Sequence of chain 1.D:
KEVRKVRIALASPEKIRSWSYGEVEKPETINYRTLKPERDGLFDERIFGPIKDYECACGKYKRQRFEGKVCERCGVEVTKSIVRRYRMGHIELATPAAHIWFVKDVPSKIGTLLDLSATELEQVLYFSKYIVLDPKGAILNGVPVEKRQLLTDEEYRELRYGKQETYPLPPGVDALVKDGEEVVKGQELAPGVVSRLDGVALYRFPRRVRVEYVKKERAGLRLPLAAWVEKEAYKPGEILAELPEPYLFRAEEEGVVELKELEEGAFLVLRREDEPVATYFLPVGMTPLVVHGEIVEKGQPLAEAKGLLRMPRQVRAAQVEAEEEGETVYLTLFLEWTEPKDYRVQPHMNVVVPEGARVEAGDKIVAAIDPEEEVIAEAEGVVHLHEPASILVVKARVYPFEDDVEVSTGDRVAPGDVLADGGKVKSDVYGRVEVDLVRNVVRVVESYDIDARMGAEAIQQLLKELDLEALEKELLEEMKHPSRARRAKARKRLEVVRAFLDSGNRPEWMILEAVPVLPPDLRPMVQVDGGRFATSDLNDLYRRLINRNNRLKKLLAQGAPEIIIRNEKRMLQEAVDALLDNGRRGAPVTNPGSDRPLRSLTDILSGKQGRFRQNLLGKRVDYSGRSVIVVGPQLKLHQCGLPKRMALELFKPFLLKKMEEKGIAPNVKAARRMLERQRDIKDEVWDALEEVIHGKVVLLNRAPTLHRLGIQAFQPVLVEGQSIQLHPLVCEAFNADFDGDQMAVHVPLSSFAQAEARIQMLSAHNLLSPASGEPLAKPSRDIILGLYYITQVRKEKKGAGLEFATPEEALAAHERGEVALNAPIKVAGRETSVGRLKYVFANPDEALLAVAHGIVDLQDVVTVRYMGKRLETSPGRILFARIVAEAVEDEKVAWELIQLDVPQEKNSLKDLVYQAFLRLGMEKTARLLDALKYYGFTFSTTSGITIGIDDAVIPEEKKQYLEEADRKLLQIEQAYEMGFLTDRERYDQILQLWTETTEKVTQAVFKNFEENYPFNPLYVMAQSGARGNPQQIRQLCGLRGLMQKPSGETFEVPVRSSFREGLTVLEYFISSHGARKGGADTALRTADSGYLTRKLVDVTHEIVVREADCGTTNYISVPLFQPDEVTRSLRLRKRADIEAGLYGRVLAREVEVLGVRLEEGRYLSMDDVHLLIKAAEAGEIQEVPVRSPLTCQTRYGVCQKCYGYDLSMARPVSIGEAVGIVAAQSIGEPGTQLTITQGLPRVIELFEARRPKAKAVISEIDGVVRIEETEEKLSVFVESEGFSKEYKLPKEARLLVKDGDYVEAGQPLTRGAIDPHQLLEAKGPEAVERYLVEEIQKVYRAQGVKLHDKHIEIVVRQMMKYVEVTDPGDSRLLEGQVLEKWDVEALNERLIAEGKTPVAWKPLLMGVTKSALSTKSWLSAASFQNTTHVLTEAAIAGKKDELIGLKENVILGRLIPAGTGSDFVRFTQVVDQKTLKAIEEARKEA

This small molecule binds to this protein.
Small molecule (SMILES): Nc1nc(=O)c2ncn([C@@H]3O[C@H](CO)[C@@H](O[P](=O)(O)OC[C@H]4O[C@@H](n5cnc6c(=O)nc(N)[nH]c65)[C@H](O)[C@@H]4O[P](=O)(O)OC[C@H]4O[C@@H](n5cnc6c(N)ncnc65)[C@H](O)[C@@H]4O)[C@H]3O)c2[nH]1

Sequence of chain 1.C:
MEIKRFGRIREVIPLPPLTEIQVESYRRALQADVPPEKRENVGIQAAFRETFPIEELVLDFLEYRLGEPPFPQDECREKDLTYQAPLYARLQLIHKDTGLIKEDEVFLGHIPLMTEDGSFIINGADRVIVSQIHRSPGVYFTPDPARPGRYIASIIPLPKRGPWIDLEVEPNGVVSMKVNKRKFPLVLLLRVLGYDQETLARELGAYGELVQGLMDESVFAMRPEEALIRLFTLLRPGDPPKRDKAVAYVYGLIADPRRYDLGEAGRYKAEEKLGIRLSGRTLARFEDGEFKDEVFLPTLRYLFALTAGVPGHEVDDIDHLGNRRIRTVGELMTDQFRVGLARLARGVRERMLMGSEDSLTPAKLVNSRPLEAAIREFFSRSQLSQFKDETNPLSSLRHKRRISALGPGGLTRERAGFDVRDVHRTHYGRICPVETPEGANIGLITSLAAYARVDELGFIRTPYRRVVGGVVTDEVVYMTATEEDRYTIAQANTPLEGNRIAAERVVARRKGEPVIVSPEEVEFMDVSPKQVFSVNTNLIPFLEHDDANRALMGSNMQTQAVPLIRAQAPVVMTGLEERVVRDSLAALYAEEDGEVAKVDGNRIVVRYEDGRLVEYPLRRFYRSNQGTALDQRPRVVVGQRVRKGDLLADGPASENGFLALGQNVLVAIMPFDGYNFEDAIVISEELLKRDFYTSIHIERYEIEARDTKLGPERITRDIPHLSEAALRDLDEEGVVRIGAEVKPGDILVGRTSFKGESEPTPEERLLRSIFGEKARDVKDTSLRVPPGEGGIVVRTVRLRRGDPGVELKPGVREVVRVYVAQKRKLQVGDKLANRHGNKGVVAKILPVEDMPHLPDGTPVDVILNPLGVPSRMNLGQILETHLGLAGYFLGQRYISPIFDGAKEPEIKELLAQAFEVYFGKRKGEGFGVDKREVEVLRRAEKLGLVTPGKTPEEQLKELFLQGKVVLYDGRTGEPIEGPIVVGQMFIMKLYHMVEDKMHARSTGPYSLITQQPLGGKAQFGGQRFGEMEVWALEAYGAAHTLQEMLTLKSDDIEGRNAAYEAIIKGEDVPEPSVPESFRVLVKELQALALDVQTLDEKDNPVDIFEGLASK

Binding-site contacts:
Ligand atom O2' contacts residue LYS1004 of chain 1.C at 4.0 Å.
Ligand atom O4' contacts residue ASP743 of chain 1.D at 4.3 Å.
Ligand atom O2' contacts residue GLY742 of chain 1.D at 4.0 Å.
Ligand atom OP1 contacts residue LYS838 of chain 1.C at 2.6 Å (salt-bridge).
Ligand atom O4' contacts residue HIS999 of chain 1.C at 3.5 Å.
Ligand atom C2' contacts residue ARG704 of chain 1.D at 3.4 Å.
Ligand atom P contacts residue LYS846 of chain 1.C at 3.5 Å.
Ligand atom O3' contacts residue ASP743 of chain 1.D at 3.0 Å (salt-bridge).
Ligand atom OP1 contacts residue LYS846 of chain 1.C at 2.5 Å (salt-bridge).
Ligand atom O5' contacts residue ASP741 of chain 1.D at 3.7 Å.
Ligand atom N3 contacts residue ALA705 of chain 1.D at 3.9 Å.
Ligand atom O5' contacts residue LYS838 of chain 1.C at 4.1 Å.
Ligand atom C2' contacts residue MG1 of chain 1.V at 3.9 Å.
Ligand atom O3' contacts residue GLN567 of chain 1.C at 3.8 Å.
Ligand atom O2' contacts residue ARG704 of chain 1.D at 2.8 Å (salt-bridge).
Ligand atom O3' contacts residue LYS838 of chain 1.C at 2.8 Å (salt-bridge).
Ligand atom O2' contacts residue ASP743 of chain 1.D at 2.8 Å.
Ligand atom O3' contacts residue ASP739 of chain 1.D at 4.0 Å.
Ligand atom C3' contacts residue ASP743 of chain 1.D at 3.6 Å.
Ligand atom OP1 contacts residue GLN567 of chain 1.C at 3.0 Å (h-bond).
Ligand atom C4' contacts residue LYS838 of chain 1.C at 4.3 Å.
Ligand atom O3' contacts residue ASP741 of chain 1.D at 3.3 Å (salt-bridge).
Ligand atom C2 contacts residue ALA705 of chain 1.D at 4.1 Å (hydrophobic).
Ligand atom C4' contacts residue HIS999 of chain 1.C at 3.4 Å.
Ligand atom C4' contacts residue MG1 of chain 1.V at 4.1 Å.
Ligand atom O3' contacts residue MG1 of chain 1.V at 2.1 Å.
Ligand atom C5' contacts residue HIS999 of chain 1.C at 3.5 Å.
Ligand atom C4' contacts residue ASP743 of chain 1.D at 3.6 Å.
Ligand atom OP1 contacts residue ASP741 of chain 1.D at 3.6 Å.
Ligand atom C3' contacts residue LYS838 of chain 1.C at 4.0 Å.
Ligand atom P contacts residue LYS838 of chain 1.C at 3.3 Å.
Ligand atom OP2 contacts residue GLU445 of chain 1.C at 4.2 Å.
Ligand atom C2' contacts residue ASP743 of chain 1.D at 3.8 Å.
Ligand atom P contacts residue ASP741 of chain 1.D at 4.2 Å.
Ligand atom OP2 contacts residue LYS846 of chain 1.C at 3.6 Å.
Ligand atom P contacts residue GLN567 of chain 1.C at 3.9 Å.
Ligand atom O5' contacts residue LYS846 of chain 1.C at 4.1 Å.
Ligand atom O2' contacts residue MG1 of chain 1.V at 3.5 Å.
Ligand atom C5' contacts residue GLN567 of chain 1.C at 3.9 Å.
Ligand atom C3' contacts residue MG1 of chain 1.V at 3.4 Å.